Sequence of chain 22.L:
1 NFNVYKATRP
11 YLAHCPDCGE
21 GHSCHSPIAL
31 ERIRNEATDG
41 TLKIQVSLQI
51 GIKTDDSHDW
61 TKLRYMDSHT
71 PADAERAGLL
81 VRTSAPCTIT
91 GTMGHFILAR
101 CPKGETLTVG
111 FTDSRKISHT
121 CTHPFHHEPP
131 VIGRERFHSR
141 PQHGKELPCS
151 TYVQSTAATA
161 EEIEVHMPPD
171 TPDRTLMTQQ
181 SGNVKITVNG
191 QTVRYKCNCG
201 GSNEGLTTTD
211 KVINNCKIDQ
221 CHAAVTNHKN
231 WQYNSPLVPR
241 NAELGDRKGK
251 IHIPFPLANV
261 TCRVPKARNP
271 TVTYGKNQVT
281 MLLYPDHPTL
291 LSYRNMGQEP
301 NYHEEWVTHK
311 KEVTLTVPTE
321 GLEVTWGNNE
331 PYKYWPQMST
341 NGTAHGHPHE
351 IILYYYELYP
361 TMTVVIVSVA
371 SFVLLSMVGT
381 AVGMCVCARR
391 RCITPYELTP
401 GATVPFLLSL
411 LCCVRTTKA

Binding-site contacts:
Ligand atom C4 contacts residue ASN259 of chain 22.L at 4.2 Å.
Ligand atom O7 contacts residue LYS181 of chain 22.K at 4.3 Å.
Ligand atom N2 contacts residue ASN259 of chain 22.L at 2.9 Å (h-bond).
Ligand atom C3 contacts residue ASN259 of chain 22.L at 3.8 Å.
Ligand atom C8 contacts residue ASN259 of chain 22.L at 4.4 Å.
Ligand atom C1 contacts residue ASN259 of chain 22.L at 1.4 Å.
Ligand atom C7 contacts residue ASN259 of chain 22.L at 3.1 Å.
Ligand atom O7 contacts residue ASN259 of chain 22.L at 2.9 Å (h-bond).
Ligand atom O5 contacts residue ASN259 of chain 22.L at 2.3 Å (h-bond).
Ligand atom O7 contacts residue THR116 of chain 22.K at 3.9 Å.
Ligand atom C5 contacts residue ASN259 of chain 22.L at 3.7 Å.
Ligand atom C8 contacts residue LYS181 of chain 22.K at 4.3 Å.
Ligand atom O6 contacts residue ASN259 of chain 22.L at 4.2 Å.
Ligand atom C2 contacts residue ASN259 of chain 22.L at 2.4 Å.

Sequence of chain 22.K:
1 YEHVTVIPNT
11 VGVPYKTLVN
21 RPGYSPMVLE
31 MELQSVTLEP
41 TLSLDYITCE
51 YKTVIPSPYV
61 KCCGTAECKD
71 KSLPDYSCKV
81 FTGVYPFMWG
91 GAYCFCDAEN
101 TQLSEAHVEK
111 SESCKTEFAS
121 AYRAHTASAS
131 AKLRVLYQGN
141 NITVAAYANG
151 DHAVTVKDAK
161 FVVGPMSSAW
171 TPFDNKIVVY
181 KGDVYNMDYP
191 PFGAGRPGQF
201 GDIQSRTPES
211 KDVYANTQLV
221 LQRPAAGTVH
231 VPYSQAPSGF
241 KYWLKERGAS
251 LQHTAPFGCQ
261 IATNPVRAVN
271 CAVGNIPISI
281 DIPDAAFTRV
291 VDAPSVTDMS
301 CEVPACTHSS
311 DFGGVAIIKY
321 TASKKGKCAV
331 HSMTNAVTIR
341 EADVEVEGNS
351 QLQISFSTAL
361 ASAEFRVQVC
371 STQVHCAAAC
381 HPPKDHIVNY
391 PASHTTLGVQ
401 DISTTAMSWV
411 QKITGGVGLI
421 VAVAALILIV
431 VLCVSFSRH

The protein below binds the small molecule below.
Small molecule (SMILES): CC(=O)N[C@@H]1[C@@H](O)[C@H](O)[C@@H](CO)O[C@H]1O